Binding-site contacts:
Ligand atom C2 contacts residue ASN328 of chain 1.B at 2.4 Å.
Ligand atom N2 contacts residue ASN328 of chain 1.B at 2.9 Å (h-bond).
Ligand atom C4 contacts residue ASN328 of chain 1.B at 4.2 Å.
Ligand atom O6 contacts residue GLN577 of chain 1.B at 4.0 Å.
Ligand atom C8 contacts residue ILE329 of chain 1.B at 3.8 Å (hydrophobic).
Ligand atom C1 contacts residue ASN328 of chain 1.B at 1.4 Å.
Ligand atom O5 contacts residue ASN328 of chain 1.B at 2.4 Å (h-bond).
Ligand atom N2 contacts residue ILE329 of chain 1.B at 3.8 Å.
Ligand atom C3 contacts residue ASN328 of chain 1.B at 3.8 Å.
Ligand atom C5 contacts residue GLN577 of chain 1.B at 4.2 Å.
Ligand atom C7 contacts residue ILE329 of chain 1.B at 4.2 Å (hydrophobic).
Ligand atom C6 contacts residue GLN577 of chain 1.B at 3.1 Å.
Ligand atom O6 contacts residue THR578 of chain 1.B at 4.2 Å.
Ligand atom C5 contacts residue ASN328 of chain 1.B at 3.7 Å.
Ligand atom C7 contacts residue ASN328 of chain 1.B at 3.6 Å.
Ligand atom O7 contacts residue ASN328 of chain 1.B at 4.0 Å.

The protein below binds the small molecule below.
Small molecule (SMILES): CC(=O)N[C@@H]1[C@@H](O)[C@H](O)[C@@H](CO)O[C@H]1O

Sequence of chain 1.B:
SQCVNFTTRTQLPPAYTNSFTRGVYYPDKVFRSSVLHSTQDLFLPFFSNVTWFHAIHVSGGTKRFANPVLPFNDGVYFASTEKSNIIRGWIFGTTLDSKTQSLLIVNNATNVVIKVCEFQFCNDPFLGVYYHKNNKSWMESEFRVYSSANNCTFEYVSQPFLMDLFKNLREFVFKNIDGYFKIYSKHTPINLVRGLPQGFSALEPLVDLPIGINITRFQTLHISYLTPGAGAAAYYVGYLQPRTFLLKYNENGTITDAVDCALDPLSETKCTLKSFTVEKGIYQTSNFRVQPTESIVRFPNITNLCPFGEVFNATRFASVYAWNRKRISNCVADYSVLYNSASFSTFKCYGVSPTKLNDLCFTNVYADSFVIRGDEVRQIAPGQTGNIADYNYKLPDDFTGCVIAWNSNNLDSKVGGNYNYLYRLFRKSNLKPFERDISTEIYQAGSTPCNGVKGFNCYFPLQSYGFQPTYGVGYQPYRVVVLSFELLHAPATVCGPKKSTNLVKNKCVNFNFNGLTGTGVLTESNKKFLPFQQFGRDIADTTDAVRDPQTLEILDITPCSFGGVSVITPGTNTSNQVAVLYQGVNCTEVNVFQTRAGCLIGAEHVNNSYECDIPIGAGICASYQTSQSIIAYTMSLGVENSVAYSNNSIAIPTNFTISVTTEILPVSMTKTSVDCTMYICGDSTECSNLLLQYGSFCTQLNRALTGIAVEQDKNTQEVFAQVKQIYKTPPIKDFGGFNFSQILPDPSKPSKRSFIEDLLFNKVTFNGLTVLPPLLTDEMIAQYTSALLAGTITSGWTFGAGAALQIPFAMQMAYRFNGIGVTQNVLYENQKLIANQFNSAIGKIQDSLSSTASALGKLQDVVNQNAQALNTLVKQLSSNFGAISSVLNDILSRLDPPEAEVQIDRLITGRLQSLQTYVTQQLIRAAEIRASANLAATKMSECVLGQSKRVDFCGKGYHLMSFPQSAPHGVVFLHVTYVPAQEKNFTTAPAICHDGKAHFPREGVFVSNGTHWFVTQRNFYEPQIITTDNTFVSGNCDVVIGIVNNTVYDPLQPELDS